Sequence of chain 1.B:
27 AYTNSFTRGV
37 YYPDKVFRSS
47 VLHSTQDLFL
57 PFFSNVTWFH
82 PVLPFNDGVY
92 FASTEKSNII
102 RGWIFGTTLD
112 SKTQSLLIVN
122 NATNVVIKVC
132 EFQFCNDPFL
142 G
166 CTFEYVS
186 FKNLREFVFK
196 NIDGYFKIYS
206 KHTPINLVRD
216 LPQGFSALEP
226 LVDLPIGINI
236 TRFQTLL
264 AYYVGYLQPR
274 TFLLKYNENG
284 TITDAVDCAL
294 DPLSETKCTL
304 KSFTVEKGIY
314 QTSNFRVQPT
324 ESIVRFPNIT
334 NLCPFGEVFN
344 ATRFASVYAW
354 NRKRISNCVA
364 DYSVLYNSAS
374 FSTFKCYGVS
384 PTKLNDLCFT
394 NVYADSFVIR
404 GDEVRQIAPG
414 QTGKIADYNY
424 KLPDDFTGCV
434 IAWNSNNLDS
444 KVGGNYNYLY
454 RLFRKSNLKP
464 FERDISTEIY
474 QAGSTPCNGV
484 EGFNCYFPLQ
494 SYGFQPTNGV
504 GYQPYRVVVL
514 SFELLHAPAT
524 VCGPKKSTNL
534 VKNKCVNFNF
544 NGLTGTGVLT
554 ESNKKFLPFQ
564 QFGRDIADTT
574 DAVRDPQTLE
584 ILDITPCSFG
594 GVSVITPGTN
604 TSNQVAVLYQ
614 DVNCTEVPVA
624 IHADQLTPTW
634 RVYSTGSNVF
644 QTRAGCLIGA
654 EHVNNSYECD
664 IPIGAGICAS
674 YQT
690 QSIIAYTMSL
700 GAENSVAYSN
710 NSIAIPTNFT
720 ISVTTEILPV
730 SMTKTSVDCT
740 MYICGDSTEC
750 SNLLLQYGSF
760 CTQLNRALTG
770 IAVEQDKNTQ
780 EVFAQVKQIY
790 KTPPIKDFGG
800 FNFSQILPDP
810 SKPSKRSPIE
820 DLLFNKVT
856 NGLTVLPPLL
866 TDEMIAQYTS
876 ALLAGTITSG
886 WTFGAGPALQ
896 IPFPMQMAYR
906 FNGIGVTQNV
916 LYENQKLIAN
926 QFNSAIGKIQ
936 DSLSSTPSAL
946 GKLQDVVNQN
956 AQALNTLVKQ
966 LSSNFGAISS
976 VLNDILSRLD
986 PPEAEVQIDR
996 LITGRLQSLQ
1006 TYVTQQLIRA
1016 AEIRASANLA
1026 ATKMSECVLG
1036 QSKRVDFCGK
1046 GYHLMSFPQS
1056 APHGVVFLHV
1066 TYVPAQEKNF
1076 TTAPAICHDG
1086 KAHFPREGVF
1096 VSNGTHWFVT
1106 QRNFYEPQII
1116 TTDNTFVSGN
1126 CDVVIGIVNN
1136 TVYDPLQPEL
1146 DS

Binding-site contacts:
Ligand atom C5 contacts residue ASN1074 of chain 1.B at 3.6 Å.
Ligand atom C4 contacts residue ASN1074 of chain 1.B at 4.2 Å.
Ligand atom C2 contacts residue ASN1074 of chain 1.B at 2.5 Å.
Ligand atom C8 contacts residue GLU1072 of chain 1.B at 4.2 Å.
Ligand atom C1 contacts residue ASN1074 of chain 1.B at 1.4 Å.
Ligand atom O5 contacts residue ASN1074 of chain 1.B at 2.3 Å (h-bond).
Ligand atom C8 contacts residue ASN1074 of chain 1.B at 4.0 Å.
Ligand atom C5 contacts residue ALA706 of chain 1.B at 4.2 Å (hydrophobic).
Ligand atom C3 contacts residue ASN1074 of chain 1.B at 3.8 Å.
Ligand atom O7 contacts residue ASN1074 of chain 1.B at 4.4 Å.
Ligand atom C7 contacts residue ASN1074 of chain 1.B at 3.7 Å.
Ligand atom O4 contacts residue ALA706 of chain 1.B at 4.4 Å.
Ligand atom N2 contacts residue ASN1074 of chain 1.B at 2.9 Å (h-bond).

The small molecule below binds the protein below.
Small molecule (SMILES): CC(=O)N[C@@H]1[C@@H](O)[C@H](O)[C@@H](CO)O[C@H]1O